Binding-site contacts:
Ligand atom C contacts residue PRO43 of chain 60.C at 4.5 Å (hydrophobic).
Ligand atom CG1 contacts residue ARG35 of chain 60.C at 4.4 Å.
Ligand atom N contacts residue ARG35 of chain 60.C at 4.1 Å.
Ligand atom OG contacts residue PHE244 of chain 60.C at 3.7 Å.
Ligand atom O contacts residue ARG35 of chain 60.C at 2.9 Å (salt-bridge).
Ligand atom OG contacts residue ARG35 of chain 60.C at 4.2 Å.
Ligand atom C contacts residue ARG35 of chain 60.C at 3.7 Å.
Ligand atom CB contacts residue ASP243 of chain 60.C at 3.9 Å.
Ligand atom O contacts residue ARG36 of chain 60.C at 2.9 Å (salt-bridge).
Ligand atom N contacts residue ARG35 of chain 60.C at 4.1 Å.
Ligand atom CD2 contacts residue ARG29 of chain 60.C at 3.8 Å.
Ligand atom O contacts residue ARG29 of chain 60.C at 3.0 Å (salt-bridge).
Ligand atom CB contacts residue ARG35 of chain 60.C at 3.4 Å.
Ligand atom N contacts residue ASP243 of chain 60.C at 3.8 Å.
Ligand atom CG2 contacts residue PRO43 of chain 60.C at 4.3 Å (hydrophobic).
Ligand atom N contacts residue ARG35 of chain 60.C at 4.4 Å.
Ligand atom O contacts residue ARG35 of chain 60.C at 3.3 Å (salt-bridge).
Ligand atom O contacts residue ILE25 of chain 60.C at 3.8 Å.
Ligand atom CA contacts residue ASP243 of chain 60.C at 4.2 Å.
Ligand atom O contacts residue ASP243 of chain 60.C at 4.3 Å.
Ligand atom N contacts residue ASP243 of chain 60.C at 3.3 Å (salt-bridge).
Ligand atom O contacts residue PRO43 of chain 60.C at 3.7 Å.
Ligand atom O contacts residue ASP243 of chain 60.C at 4.3 Å.
Ligand atom C contacts residue ASP243 of chain 60.C at 4.4 Å.
Ligand atom C contacts residue ARG36 of chain 60.C at 3.2 Å.
Ligand atom CD1 contacts residue ARG29 of chain 60.C at 3.6 Å.
Ligand atom CG1 contacts residue ASP243 of chain 60.C at 3.3 Å.
Ligand atom C contacts residue ARG29 of chain 60.C at 3.9 Å.
Ligand atom CG2 contacts residue GLU245 of chain 60.C at 3.4 Å.
Ligand atom CG2 contacts residue ARG35 of chain 60.C at 3.9 Å.
Ligand atom O contacts residue PHE37 of chain 60.C at 3.8 Å.
Ligand atom CB contacts residue ARG35 of chain 60.C at 3.8 Å.
Ligand atom CA contacts residue ASP243 of chain 60.C at 3.3 Å.
Ligand atom CB contacts residue ASP243 of chain 60.C at 4.2 Å.
Ligand atom C contacts residue ARG35 of chain 60.C at 3.5 Å.
Ligand atom CA contacts residue ARG35 of chain 60.C at 4.5 Å.
Ligand atom O contacts residue ARG29 of chain 60.C at 4.2 Å.
Ligand atom CG2 contacts residue ARG36 of chain 60.C at 3.8 Å.
Ligand atom C contacts residue ASP243 of chain 60.C at 3.5 Å.
Ligand atom CA contacts residue ARG29 of chain 60.C at 4.2 Å.

Sequence of chain 60.C:
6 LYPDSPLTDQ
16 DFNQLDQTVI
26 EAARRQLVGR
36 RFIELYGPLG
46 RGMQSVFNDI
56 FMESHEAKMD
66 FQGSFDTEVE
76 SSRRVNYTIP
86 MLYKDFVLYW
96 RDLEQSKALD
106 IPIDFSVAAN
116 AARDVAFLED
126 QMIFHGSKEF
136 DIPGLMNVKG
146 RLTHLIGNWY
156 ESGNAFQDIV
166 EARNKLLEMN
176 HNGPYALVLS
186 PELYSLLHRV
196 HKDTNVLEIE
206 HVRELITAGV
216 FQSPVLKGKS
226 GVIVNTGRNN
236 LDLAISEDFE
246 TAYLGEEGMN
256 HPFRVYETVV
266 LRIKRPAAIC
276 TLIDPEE

The protein below binds the small molecule below.
Small molecule (SMILES): CC[C@H](C)[C@H](NC(=O)[C@H](CC(C)C)NC(=O)[C@H](CO)NC(=O)CNC(=O)[C@@H](NC(=O)[C@@H](N)[C@@H](C)O)C(C)C)C(=O)N[C@H](C=O)CCC(N)=O